Sequence of chain 1.C:
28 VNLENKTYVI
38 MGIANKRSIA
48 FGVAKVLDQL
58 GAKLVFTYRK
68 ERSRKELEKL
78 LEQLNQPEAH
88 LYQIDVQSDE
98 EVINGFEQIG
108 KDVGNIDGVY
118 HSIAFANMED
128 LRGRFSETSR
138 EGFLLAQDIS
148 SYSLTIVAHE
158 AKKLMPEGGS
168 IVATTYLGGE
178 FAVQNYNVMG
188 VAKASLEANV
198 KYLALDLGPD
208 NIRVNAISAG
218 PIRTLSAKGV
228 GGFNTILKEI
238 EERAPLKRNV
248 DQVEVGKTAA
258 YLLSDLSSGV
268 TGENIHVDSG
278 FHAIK

Binding-site contacts:
Ligand atom OXT contacts residue GLY228 of chain 1.C at 4.5 Å.
Ligand atom OE1 contacts residue ARG129 of chain 1.C at 3.5 Å (salt-bridge).
Ligand atom CG contacts residue ARG129 of chain 1.C at 3.6 Å.
Ligand atom CB contacts residue GLY228 of chain 1.C at 4.0 Å.
Ligand atom CB contacts residue ARG129 of chain 1.C at 3.2 Å.
Ligand atom CD contacts residue ARG129 of chain 1.C at 4.1 Å.
Ligand atom N contacts residue ARG129 of chain 1.C at 4.0 Å.
Ligand atom C contacts residue GLY229 of chain 1.C at 3.5 Å.
Ligand atom O contacts residue GLY229 of chain 1.C at 3.4 Å (h-bond).
Ligand atom O contacts residue VAL227 of chain 1.C at 4.2 Å.
Ligand atom O contacts residue GLY228 of chain 1.C at 4.0 Å.
Ligand atom CA contacts residue ARG129 of chain 1.C at 4.1 Å.
Ligand atom C contacts residue GLY228 of chain 1.C at 4.2 Å.
Ligand atom OXT contacts residue GLY229 of chain 1.C at 3.4 Å (h-bond).

The protein below binds the small molecule below.
Small molecule (SMILES): N[C@@H](CCC(=O)O)C(=O)O